Binding-site contacts:
Ligand atom O8 contacts residue THR163 of chain 1.B at 3.6 Å.
Ligand atom C3 contacts residue LEU159 of chain 1.B at 3.1 Å (hydrophobic).
Ligand atom O8 contacts residue LEU159 of chain 1.B at 2.7 Å (h-bond).
Ligand atom C19 contacts residue LYS208 of chain 1.B at 3.9 Å.
Ligand atom C4 contacts residue LEU159 of chain 1.B at 3.2 Å (hydrophobic).
Ligand atom C5 contacts residue GLN178 of chain 1.B at 3.5 Å.
Ligand atom C17 contacts residue LYS208 of chain 1.B at 3.4 Å.
Ligand atom C16 contacts residue LEU209 of chain 1.B at 3.3 Å (hydrophobic).
Ligand atom C21 contacts residue LEU146 of chain 1.B at 3.3 Å (hydrophobic).
Ligand atom C15 contacts residue LEU209 of chain 1.B at 4.0 Å (hydrophobic).
Ligand atom C14 contacts residue LEU205 of chain 1.B at 3.5 Å (hydrophobic).
Ligand atom C19 contacts residue LEU143 of chain 1.B at 3.5 Å (hydrophobic).
Ligand atom O8 contacts residue ILE162 of chain 1.B at 3.3 Å (h-bond).
Ligand atom C21 contacts residue VAL148 of chain 1.B at 3.0 Å (hydrophobic).
Ligand atom C12 contacts residue LEU156 of chain 1.B at 3.9 Å (hydrophobic).
Ligand atom C20 contacts residue LEU205 of chain 1.B at 3.2 Å (hydrophobic).
Ligand atom C13 contacts residue LEU156 of chain 1.B at 3.8 Å (hydrophobic).
Ligand atom C15 contacts residue LEU205 of chain 1.B at 3.9 Å (hydrophobic).
Ligand atom C17 contacts residue LEU209 of chain 1.B at 3.8 Å (hydrophobic).
Ligand atom O22 contacts residue LEU209 of chain 1.B at 3.4 Å.
Ligand atom C21 contacts residue LEU205 of chain 1.B at 3.2 Å (hydrophobic).
Ligand atom C20 contacts residue LEU143 of chain 1.B at 3.1 Å (hydrophobic).
Ligand atom C18 contacts residue LYS208 of chain 1.B at 3.8 Å.
Ligand atom C19 contacts residue LEU146 of chain 1.B at 4.1 Å (hydrophobic).
Ligand atom C16 contacts residue LEU212 of chain 1.B at 3.7 Å (hydrophobic).
Ligand atom C18 contacts residue LEU143 of chain 1.B at 4.1 Å (hydrophobic).
Ligand atom C13 contacts residue LEU205 of chain 1.B at 3.8 Å (hydrophobic).
Ligand atom C21 contacts residue LEU143 of chain 1.B at 2.9 Å (hydrophobic).
Ligand atom C18 contacts residue PHE139 of chain 1.B at 3.5 Å (hydrophobic).
Ligand atom C19 contacts residue LEU205 of chain 1.B at 3.6 Å (hydrophobic).
Ligand atom C5 contacts residue THR163 of chain 1.B at 3.2 Å.
Ligand atom C4 contacts residue THR163 of chain 1.B at 3.6 Å.
Ligand atom C11 contacts residue VAL160 of chain 1.B at 3.9 Å (hydrophobic).
Ligand atom C17 contacts residue LEU205 of chain 1.B at 3.5 Å (hydrophobic).
Ligand atom C6 contacts residue THR163 of chain 1.B at 4.0 Å.
Ligand atom O9 contacts residue GLN178 of chain 1.B at 2.6 Å (h-bond).
Ligand atom O9 contacts residue THR163 of chain 1.B at 2.8 Å (h-bond).
Ligand atom C14 contacts residue LEU209 of chain 1.B at 3.8 Å (hydrophobic).
Ligand atom O8 contacts residue GLN178 of chain 1.B at 2.9 Å (h-bond).
Ligand atom C4 contacts residue GLN178 of chain 1.B at 3.6 Å.

Sequence of chain 1.B:
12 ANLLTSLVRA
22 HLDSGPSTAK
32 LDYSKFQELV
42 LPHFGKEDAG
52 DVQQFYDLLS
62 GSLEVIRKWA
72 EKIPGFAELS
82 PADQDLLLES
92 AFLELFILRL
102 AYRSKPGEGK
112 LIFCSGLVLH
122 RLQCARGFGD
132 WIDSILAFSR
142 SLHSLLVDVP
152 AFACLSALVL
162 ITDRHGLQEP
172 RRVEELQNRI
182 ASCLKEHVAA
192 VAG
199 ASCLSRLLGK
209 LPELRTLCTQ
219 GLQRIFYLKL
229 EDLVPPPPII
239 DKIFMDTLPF

A small-molecule ligand and the protein it binds are described below.
Small molecule (SMILES): CCCCCCCCCCCC(=O)c1cc(O)c(O)c(O)c1